Sequence of chain 1.F:
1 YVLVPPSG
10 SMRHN

Binding-site contacts:
Ligand atom C1 contacts residue SER58 of chain 1.D at 3.6 Å.
Ligand atom N2 contacts residue ASN82 of chain 1.D at 3.0 Å (h-bond).
Ligand atom N2 contacts residue SER58 of chain 1.D at 4.4 Å.
Ligand atom C8 contacts residue TYR81 of chain 1.D at 3.8 Å (hydrophobic).
Ligand atom C2 contacts residue ASN82 of chain 1.D at 2.4 Å.
Ligand atom O6 contacts residue ALA59 of chain 1.D at 4.2 Å.
Ligand atom C6 contacts residue ASN60 of chain 1.D at 4.4 Å.
Ligand atom C7 contacts residue TYR1 of chain 1.F at 4.3 Å (hydrophobic).
Ligand atom C2 contacts residue SER58 of chain 1.D at 3.6 Å.
Ligand atom C4 contacts residue ASN82 of chain 1.D at 4.1 Å.
Ligand atom O7 contacts residue SER58 of chain 1.D at 3.6 Å (h-bond).
Ligand atom C7 contacts residue SER58 of chain 1.D at 4.3 Å.
Ligand atom O5 contacts residue SER58 of chain 1.D at 3.5 Å.
Ligand atom C7 contacts residue TYR81 of chain 1.D at 3.8 Å (hydrophobic).
Ligand atom C8 contacts residue TYR1 of chain 1.F at 3.7 Å (hydrophobic).
Ligand atom O6 contacts residue SER58 of chain 1.D at 3.0 Å (h-bond).
Ligand atom C8 contacts residue ASN60 of chain 1.D at 4.0 Å.
Ligand atom C3 contacts residue ASN82 of chain 1.D at 3.8 Å.
Ligand atom C4 contacts residue SER58 of chain 1.D at 4.5 Å.
Ligand atom C5 contacts residue ASN82 of chain 1.D at 3.6 Å.
Ligand atom O7 contacts residue ASN82 of chain 1.D at 3.6 Å (h-bond).
Ligand atom O7 contacts residue TYR81 of chain 1.D at 3.4 Å (h-bond).
Ligand atom C1 contacts residue ASN82 of chain 1.D at 1.4 Å.
Ligand atom O6 contacts residue ASN60 of chain 1.D at 3.8 Å.
Ligand atom C6 contacts residue SER58 of chain 1.D at 4.3 Å.
Ligand atom O5 contacts residue ASN82 of chain 1.D at 2.3 Å (h-bond).
Ligand atom C7 contacts residue ASN82 of chain 1.D at 3.5 Å.

Sequence of chain 1.D:
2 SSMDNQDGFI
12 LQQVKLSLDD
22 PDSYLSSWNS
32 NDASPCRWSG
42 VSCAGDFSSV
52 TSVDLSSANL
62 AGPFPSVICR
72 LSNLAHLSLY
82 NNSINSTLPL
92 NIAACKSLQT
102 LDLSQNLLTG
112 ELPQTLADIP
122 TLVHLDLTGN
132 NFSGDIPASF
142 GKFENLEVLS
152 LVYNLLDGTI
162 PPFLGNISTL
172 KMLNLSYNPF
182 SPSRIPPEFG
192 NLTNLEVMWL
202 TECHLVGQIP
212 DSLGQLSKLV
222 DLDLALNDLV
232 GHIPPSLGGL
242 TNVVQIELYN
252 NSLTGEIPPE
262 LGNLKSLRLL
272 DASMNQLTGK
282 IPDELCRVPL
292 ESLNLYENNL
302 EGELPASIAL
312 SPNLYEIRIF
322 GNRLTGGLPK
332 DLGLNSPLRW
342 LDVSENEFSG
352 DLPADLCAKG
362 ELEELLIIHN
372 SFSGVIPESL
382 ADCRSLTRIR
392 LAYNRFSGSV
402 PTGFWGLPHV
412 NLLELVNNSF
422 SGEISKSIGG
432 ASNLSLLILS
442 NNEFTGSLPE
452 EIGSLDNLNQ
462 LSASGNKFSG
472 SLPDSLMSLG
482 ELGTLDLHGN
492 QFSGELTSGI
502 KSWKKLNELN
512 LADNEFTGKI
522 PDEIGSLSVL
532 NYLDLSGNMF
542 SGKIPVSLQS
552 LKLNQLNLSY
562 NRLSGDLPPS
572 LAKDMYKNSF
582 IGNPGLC

The small molecule below binds the protein below.
Small molecule (SMILES): CC(=O)N[C@H]1CO[C@H](CO)[C@@H](OC2O[C@H](CO)[C@@H](O[C@H]3O[C@H](CO[C@H]4O[C@H](CO)[C@@H](O)[C@H](O)[C@@H]4O)[C@@H](O)[C@H](O[C@H]4O[C@H](CO)[C@@H](O)[C@H](O)[C@@H]4O)[C@@H]3O)[C@H](O)[C@H]2NC(C)=O)[C@@H]1O